A protein and the small-molecule ligand that binds it are described below.
Small molecule (SMILES): CC(C)C[C@H](CP(=O)(O)[C@@H](N)c1ccccc1)C(=O)O

Sequence of chain 1.L:
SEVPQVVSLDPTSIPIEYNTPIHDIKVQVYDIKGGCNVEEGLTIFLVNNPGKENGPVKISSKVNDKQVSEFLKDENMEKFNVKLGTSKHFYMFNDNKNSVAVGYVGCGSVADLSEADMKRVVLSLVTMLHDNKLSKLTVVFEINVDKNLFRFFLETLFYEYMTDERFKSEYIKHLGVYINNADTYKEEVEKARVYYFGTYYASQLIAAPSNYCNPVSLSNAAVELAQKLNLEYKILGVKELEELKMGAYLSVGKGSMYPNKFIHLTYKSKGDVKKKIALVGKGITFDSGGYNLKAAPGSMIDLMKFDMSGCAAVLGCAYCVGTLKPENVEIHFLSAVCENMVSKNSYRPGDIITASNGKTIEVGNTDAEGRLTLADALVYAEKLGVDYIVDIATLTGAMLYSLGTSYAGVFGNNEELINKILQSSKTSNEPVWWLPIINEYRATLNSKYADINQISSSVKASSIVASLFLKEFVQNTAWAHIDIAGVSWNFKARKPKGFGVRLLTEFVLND

Binding-site contacts:
Ligand atom C14 contacts residue LYS302 of chain 1.L at 3.7 Å.
Ligand atom O10 contacts residue CO31 of chain 1.DD at 2.7 Å (h-bond).
Ligand atom C17 contacts residue PHE314 of chain 1.L at 3.5 Å (hydrophobic).
Ligand atom C18 contacts residue ALA493 of chain 1.L at 3.8 Å (hydrophobic).
Ligand atom C11 contacts residue LYS290 of chain 1.L at 3.6 Å.
Ligand atom P08 contacts residue CO31 of chain 1.DD at 3.9 Å.
Ligand atom C19 contacts residue GLY405 of chain 1.L at 3.3 Å.
Ligand atom O09 contacts residue ZN1 of chain 1.ED at 3.8 Å.
Ligand atom O21 contacts residue THR404 of chain 1.L at 3.1 Å.
Ligand atom P08 contacts residue ZN1 of chain 1.FD at 2.9 Å.
Ligand atom C11 contacts residue THR402 of chain 1.L at 3.4 Å.
Ligand atom O09 contacts residue LYS302 of chain 1.L at 2.5 Å (salt-bridge).
Ligand atom P08 contacts residue ASP295 of chain 1.L at 3.7 Å.
Ligand atom N12 contacts residue ASP315 of chain 1.L at 2.8 Å (salt-bridge).
Ligand atom O10 contacts residue ASP375 of chain 1.L at 3.0 Å (salt-bridge).
Ligand atom O10 contacts residue ZN1 of chain 1.FD at 2.4 Å.
Ligand atom C11 contacts residue LEU403 of chain 1.L at 3.9 Å (hydrophobic).
Ligand atom P08 contacts residue ASP375 of chain 1.L at 3.6 Å.
Ligand atom C18 contacts residue THR402 of chain 1.L at 3.8 Å.
Ligand atom O10 contacts residue ASP295 of chain 1.L at 3.4 Å (salt-bridge).
Ligand atom P08 contacts residue ZN1 of chain 1.ED at 3.2 Å.
Ligand atom N12 contacts residue ASP295 of chain 1.L at 3.0 Å (salt-bridge).
Ligand atom P08 contacts residue LEU403 of chain 1.L at 3.7 Å.
Ligand atom N12 contacts residue LYS290 of chain 1.L at 3.4 Å (salt-bridge).
Ligand atom N12 contacts residue ZN1 of chain 1.ED at 2.3 Å.
Ligand atom O09 contacts residue ASP295 of chain 1.L at 3.1 Å (salt-bridge).
Ligand atom C17 contacts residue ALA493 of chain 1.L at 3.8 Å (hydrophobic).
Ligand atom C11 contacts residue ASP315 of chain 1.L at 3.8 Å.
Ligand atom O10 contacts residue LYS290 of chain 1.L at 3.3 Å (salt-bridge).
Ligand atom C18 contacts residue PHE314 of chain 1.L at 3.6 Å (hydrophobic).
Ligand atom O09 contacts residue ZN1 of chain 1.FD at 2.3 Å.
Ligand atom C11 contacts residue ZN1 of chain 1.ED at 3.0 Å.
Ligand atom C07 contacts residue LEU403 of chain 1.L at 3.0 Å (hydrophobic).
Ligand atom C16 contacts residue GLY405 of chain 1.L at 3.7 Å.
Ligand atom O09 contacts residue ASP375 of chain 1.L at 2.8 Å (salt-bridge).
Ligand atom C07 contacts residue CO31 of chain 1.DD at 3.3 Å.
Ligand atom O10 contacts residue GLU377 of chain 1.L at 3.2 Å (salt-bridge).
Ligand atom O21 contacts residue GLY405 of chain 1.L at 2.2 Å (h-bond).
Ligand atom N12 contacts residue THR402 of chain 1.L at 3.6 Å.
Ligand atom O10 contacts residue ZN1 of chain 1.ED at 2.4 Å.